This small molecule binds to this protein.
Small molecule (SMILES): CO[C@@H]1[C@H](O)[C@@H](COP(=O)(O)O[P](=O)([SeH])OP(=O)(O)O)O[C@H]1n1c[n+](C)c2c(=O)[nH]c(N)nc21

Binding-site contacts:
Ligand atom C6 contacts residue GLU76 of chain 1.A at 3.9 Å.
Ligand atom C6 contacts residue TRP29 of chain 1.A at 3.5 Å (hydrophobic).
Ligand atom CM7 contacts residue TRP29 of chain 1.A at 3.6 Å (hydrophobic).
Ligand atom N9 contacts residue TRP29 of chain 1.A at 3.5 Å (h-bond).
Ligand atom PB contacts residue ARG130 of chain 1.A at 3.7 Å.
Ligand atom N1 contacts residue GLU76 of chain 1.A at 3.0 Å (salt-bridge).
Ligand atom PA contacts residue LYS135 of chain 1.A at 4.0 Å.
Ligand atom C1' contacts residue TRP29 of chain 1.A at 3.5 Å (hydrophobic).
Ligand atom C2' contacts residue TRP75 of chain 1.A at 4.0 Å (hydrophobic).
Ligand atom C2 contacts residue TRP75 of chain 1.A at 3.9 Å (hydrophobic).
Ligand atom O4' contacts residue TRP29 of chain 1.A at 3.3 Å.
Ligand atom N1 contacts residue TRP29 of chain 1.A at 3.6 Å.
Ligand atom OA3 contacts residue LYS135 of chain 1.A at 3.4 Å (salt-bridge).
Ligand atom N7 contacts residue TRP29 of chain 1.A at 3.3 Å.
Ligand atom O6 contacts residue MET74 of chain 1.A at 3.2 Å.
Ligand atom OB contacts residue ARG130 of chain 1.A at 2.7 Å (salt-bridge).
Ligand atom N9 contacts residue TRP75 of chain 1.A at 4.0 Å.
Ligand atom SEB contacts residue LYS135 of chain 1.A at 3.8 Å.
Ligand atom N2 contacts residue GLU76 of chain 1.A at 2.6 Å (salt-bridge).
Ligand atom C2 contacts residue GLU76 of chain 1.A at 3.5 Å.
Ligand atom C4 contacts residue TRP75 of chain 1.A at 3.8 Å (hydrophobic).
Ligand atom O6 contacts residue TRP29 of chain 1.A at 3.6 Å.
Ligand atom O6 contacts residue GLU76 of chain 1.A at 3.9 Å.
Ligand atom C4 contacts residue TRP29 of chain 1.A at 3.5 Å (hydrophobic).
Ligand atom N1 contacts residue TRP75 of chain 1.A at 3.5 Å.
Ligand atom C6 contacts residue TRP75 of chain 1.A at 3.4 Å (hydrophobic).
Ligand atom SEB contacts residue ARG130 of chain 1.A at 3.7 Å.
Ligand atom O6 contacts residue TRP75 of chain 1.A at 2.8 Å (h-bond).
Ligand atom OC1 contacts residue ARG130 of chain 1.A at 2.8 Å (salt-bridge).
Ligand atom N3 contacts residue TRP75 of chain 1.A at 3.8 Å.
Ligand atom N3 contacts residue TRP29 of chain 1.A at 3.6 Å.
Ligand atom C8 contacts residue TRP75 of chain 1.A at 4.0 Å (hydrophobic).
Ligand atom C2 contacts residue TRP29 of chain 1.A at 3.7 Å (hydrophobic).
Ligand atom N7 contacts residue TRP75 of chain 1.A at 3.6 Å.
Ligand atom C5 contacts residue TRP29 of chain 1.A at 3.5 Å (hydrophobic).
Ligand atom SEB contacts residue ASN128 of chain 1.A at 3.9 Å.
Ligand atom CM7 contacts residue TRP75 of chain 1.A at 3.8 Å (hydrophobic).
Ligand atom C5 contacts residue TRP75 of chain 1.A at 3.7 Å (hydrophobic).
Ligand atom C8 contacts residue TRP29 of chain 1.A at 3.4 Å (hydrophobic).
Ligand atom OA1 contacts residue LYS135 of chain 1.A at 3.5 Å (salt-bridge).

Sequence of chain 1.A:
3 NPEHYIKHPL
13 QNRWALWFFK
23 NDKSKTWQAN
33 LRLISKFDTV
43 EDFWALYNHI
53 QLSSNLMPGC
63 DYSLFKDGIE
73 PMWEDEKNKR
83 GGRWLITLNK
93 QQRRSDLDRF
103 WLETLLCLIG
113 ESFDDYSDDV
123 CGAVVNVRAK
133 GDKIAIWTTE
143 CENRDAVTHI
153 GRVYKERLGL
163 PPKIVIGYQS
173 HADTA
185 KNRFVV